Sequence of chain 1.A:
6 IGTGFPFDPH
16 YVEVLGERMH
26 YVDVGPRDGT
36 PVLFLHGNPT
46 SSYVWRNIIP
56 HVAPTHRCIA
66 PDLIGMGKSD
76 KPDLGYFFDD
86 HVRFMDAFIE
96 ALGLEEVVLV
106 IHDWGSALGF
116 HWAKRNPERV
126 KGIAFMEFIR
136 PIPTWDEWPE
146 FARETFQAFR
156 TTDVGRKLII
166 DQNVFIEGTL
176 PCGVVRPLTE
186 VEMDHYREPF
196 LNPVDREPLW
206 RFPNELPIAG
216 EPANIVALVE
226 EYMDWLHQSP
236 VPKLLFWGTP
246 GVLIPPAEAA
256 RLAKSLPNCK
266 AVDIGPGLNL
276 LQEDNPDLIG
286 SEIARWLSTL

Binding-site contacts:
Ligand atom C26 contacts residue LEU248 of chain 1.A at 3.8 Å (hydrophobic).
Ligand atom C27 contacts residue ASP108 of chain 1.A at 2.0 Å.
Ligand atom C12 contacts residue PHE146 of chain 1.A at 3.8 Å (hydrophobic).
Ligand atom C25 contacts residue ASP108 of chain 1.A at 2.9 Å.
Ligand atom N09 contacts residue PRO182 of chain 1.A at 4.0 Å.
Ligand atom N08 contacts residue PRO176 of chain 1.A at 3.8 Å.
Ligand atom C24 contacts residue ASN274 of chain 1.A at 3.8 Å.
Ligand atom C06 contacts residue CYS177 of chain 1.A at 3.7 Å (hydrophobic).
Ligand atom C25 contacts residue ASN274 of chain 1.A at 3.5 Å.
Ligand atom C16 contacts residue ALA147 of chain 1.A at 3.9 Å (hydrophobic).
Ligand atom N07 contacts residue VAL179 of chain 1.A at 3.0 Å (h-bond).
Ligand atom C26 contacts residue ASN274 of chain 1.A at 3.8 Å.
Ligand atom C27 contacts residue TRP109 of chain 1.A at 3.7 Å (hydrophobic).
Ligand atom O21 contacts residue GLY178 of chain 1.A at 3.6 Å.
Ligand atom O15 contacts residue PHE146 of chain 1.A at 3.6 Å (h-bond).
Ligand atom O18 contacts residue PHE146 of chain 1.A at 3.8 Å.
Ligand atom C20 contacts residue GLY178 of chain 1.A at 3.7 Å.
Ligand atom N09 contacts residue VAL180 of chain 1.A at 3.2 Å (h-bond).
Ligand atom C01 contacts residue CYS177 of chain 1.A at 3.5 Å (hydrophobic).
Ligand atom C20 contacts residue THR174 of chain 1.A at 3.4 Å.
Ligand atom C01 contacts residue LEU273 of chain 1.A at 3.6 Å (hydrophobic).
Ligand atom C13 contacts residue PHE146 of chain 1.A at 3.1 Å (hydrophobic).
Ligand atom C04 contacts residue CYS177 of chain 1.A at 3.7 Å (hydrophobic).
Ligand atom N09 contacts residue VAL179 of chain 1.A at 3.5 Å (h-bond).
Ligand atom N08 contacts residue VAL179 of chain 1.A at 3.8 Å.
Ligand atom N07 contacts residue PRO176 of chain 1.A at 3.3 Å (h-bond).
Ligand atom C20 contacts residue CYS177 of chain 1.A at 3.9 Å (hydrophobic).
Ligand atom C16 contacts residue PHE146 of chain 1.A at 3.4 Å (hydrophobic).
Ligand atom C03 contacts residue CYS177 of chain 1.A at 3.9 Å (hydrophobic).
Ligand atom C02 contacts residue PRO176 of chain 1.A at 4.0 Å (hydrophobic).
Ligand atom C02 contacts residue VAL179 of chain 1.A at 4.0 Å (hydrophobic).
Ligand atom C26 contacts residue ASP108 of chain 1.A at 1.4 Å.
Ligand atom N09 contacts residue ARG181 of chain 1.A at 3.6 Å.
Ligand atom C02 contacts residue CYS177 of chain 1.A at 3.8 Å (hydrophobic).
Ligand atom C22 contacts residue THR174 of chain 1.A at 3.7 Å.
Ligand atom C25 contacts residue LEU248 of chain 1.A at 3.8 Å (hydrophobic).
Ligand atom N09 contacts residue PRO176 of chain 1.A at 3.9 Å.
Ligand atom O21 contacts residue ASN274 of chain 1.A at 3.8 Å.
Ligand atom C23 contacts residue ASN274 of chain 1.A at 4.0 Å.
Ligand atom C24 contacts residue ASP108 of chain 1.A at 3.8 Å.

This protein binds this small molecule.
Small molecule (SMILES): CCCCCCOCCOCCOCCN[C@H](O)c1ccc(NNN)cc1